The protein below binds the small molecule below.
Small molecule (SMILES): OC[C@H]1O[C@@H](O[C@@H]2[C@H](O)[C@H](O[C@@H]3[C@H](O)[C@H](O)O[C@H](CO)[C@H]3O)O[C@H](CO)[C@H]2O)[C@@H](O)[C@@H](O)[C@@H]1O

Sequence of chain 1.A:
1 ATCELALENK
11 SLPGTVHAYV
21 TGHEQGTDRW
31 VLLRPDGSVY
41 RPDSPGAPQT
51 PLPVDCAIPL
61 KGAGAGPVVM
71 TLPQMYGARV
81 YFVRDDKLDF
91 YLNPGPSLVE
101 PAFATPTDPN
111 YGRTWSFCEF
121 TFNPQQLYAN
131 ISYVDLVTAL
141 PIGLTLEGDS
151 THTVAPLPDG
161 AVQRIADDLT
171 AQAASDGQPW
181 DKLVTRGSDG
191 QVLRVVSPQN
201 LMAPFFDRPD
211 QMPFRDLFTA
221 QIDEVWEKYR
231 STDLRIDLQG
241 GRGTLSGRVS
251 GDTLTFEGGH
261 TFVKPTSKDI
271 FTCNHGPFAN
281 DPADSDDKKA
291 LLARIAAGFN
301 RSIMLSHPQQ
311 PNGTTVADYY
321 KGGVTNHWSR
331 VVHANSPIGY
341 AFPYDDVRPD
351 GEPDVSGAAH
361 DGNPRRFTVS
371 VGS

Binding-site contacts:
Ligand atom O6 contacts residue TYR76 of chain 1.A at 3.4 Å.
Ligand atom O6 contacts residue ALA78 of chain 1.A at 2.6 Å (h-bond).
Ligand atom C3 contacts residue BMA3 of chain 1.C at 3.8 Å.
Ligand atom C6 contacts residue THR121 of chain 1.A at 3.2 Å.
Ligand atom C5 contacts residue ARG79 of chain 1.A at 3.8 Å.
Ligand atom C1 contacts residue ARG79 of chain 1.A at 3.7 Å.
Ligand atom C2 contacts residue BMA3 of chain 1.C at 3.1 Å.
Ligand atom C3 contacts residue BMA2 of chain 1.C at 3.7 Å.
Ligand atom C1 contacts residue BMA2 of chain 1.C at 3.8 Å.
Ligand atom O6 contacts residue PHE120 of chain 1.A at 3.2 Å (h-bond).
Ligand atom C6 contacts residue PHE117 of chain 1.A at 3.7 Å (hydrophobic).
Ligand atom O4 contacts residue GLY77 of chain 1.A at 3.6 Å.
Ligand atom O4 contacts residue ARG79 of chain 1.A at 2.8 Å (salt-bridge).
Ligand atom O6 contacts residue BMA2 of chain 1.C at 3.0 Å (h-bond).
Ligand atom O6 contacts residue THR121 of chain 1.A at 3.0 Å (h-bond).
Ligand atom O4 contacts residue ASN200 of chain 1.A at 3.8 Å.
Ligand atom O6 contacts residue GLY77 of chain 1.A at 3.0 Å (h-bond).
Ligand atom C2 contacts residue BMA2 of chain 1.C at 3.6 Å.
Ligand atom C6 contacts residue GLY77 of chain 1.A at 3.1 Å.
Ligand atom O3 contacts residue BMA3 of chain 1.C at 3.5 Å (h-bond).
Ligand atom O4 contacts residue BMA2 of chain 1.C at 2.7 Å (h-bond).
Ligand atom C5 contacts residue ASP135 of chain 1.A at 3.4 Å.
Ligand atom O6 contacts residue ASP135 of chain 1.A at 3.0 Å (salt-bridge).
Ligand atom O4 contacts residue THR121 of chain 1.A at 3.5 Å (h-bond).
Ligand atom C6 contacts residue ASP135 of chain 1.A at 3.0 Å.
Ligand atom O2 contacts residue ARG79 of chain 1.A at 3.7 Å.
Ligand atom O4 contacts residue ASP135 of chain 1.A at 3.6 Å.
Ligand atom O3 contacts residue ARG79 of chain 1.A at 3.5 Å (salt-bridge).
Ligand atom C1 contacts residue BMA3 of chain 1.C at 3.3 Å.
Ligand atom C6 contacts residue PHE103 of chain 1.A at 3.5 Å (hydrophobic).
Ligand atom O6 contacts residue GLU119 of chain 1.A at 3.3 Å.
Ligand atom O5 contacts residue ARG79 of chain 1.A at 2.8 Å (salt-bridge).
Ligand atom C5 contacts residue BMA2 of chain 1.C at 3.6 Å.
Ligand atom C6 contacts residue GLU119 of chain 1.A at 3.7 Å.
Ligand atom O4 contacts residue PHE103 of chain 1.A at 3.7 Å.
Ligand atom C6 contacts residue ALA78 of chain 1.A at 3.0 Å (hydrophobic).
Ligand atom O2 contacts residue BMA3 of chain 1.C at 3.3 Å (h-bond).
Ligand atom O5 contacts residue GLY77 of chain 1.A at 3.6 Å.
Ligand atom O6 contacts residue PHE117 of chain 1.A at 3.2 Å.
Ligand atom C4 contacts residue ARG79 of chain 1.A at 3.8 Å.